Binding-site contacts:
Ligand atom C28 contacts residue ARG350 of chain 1.A at 3.6 Å.
Ligand atom C25 contacts residue ILE150 of chain 1.A at 3.7 Å (hydrophobic).
Ligand atom O3 contacts residue HIS367 of chain 1.A at 2.5 Å (h-bond).
Ligand atom F3 contacts residue LEU182 of chain 1.A at 3.2 Å.
Ligand atom C6 contacts residue HIS367 of chain 1.A at 3.3 Å.
Ligand atom C3 contacts residue LEU172 of chain 1.A at 3.4 Å (hydrophobic).
Ligand atom C7 contacts residue HIS367 of chain 1.A at 3.3 Å.
Ligand atom C15 contacts residue TYR103 of chain 1.A at 3.3 Å (hydrophobic).
Ligand atom C9 contacts residue LEU174 of chain 1.A at 3.7 Å (hydrophobic).
Ligand atom O2 contacts residue TYR103 of chain 1.A at 3.2 Å (h-bond).
Ligand atom C7 contacts residue LYS21 of chain 1.A at 3.3 Å.
Ligand atom C24 contacts residue ILE150 of chain 1.A at 3.6 Å (hydrophobic).
Ligand atom C24 contacts residue GLY193 of chain 1.A at 3.7 Å.
Ligand atom O1 contacts residue LYS178 of chain 1.A at 2.8 Å (salt-bridge).
Ligand atom C23 contacts residue TYR107 of chain 1.A at 3.7 Å (hydrophobic).
Ligand atom C29 contacts residue ARG350 of chain 1.A at 3.4 Å.
Ligand atom C19 contacts residue SER154 of chain 1.A at 3.5 Å.
Ligand atom O4 contacts residue LYS21 of chain 1.A at 3.2 Å (salt-bridge).
Ligand atom F3 contacts residue TYR103 of chain 1.A at 2.8 Å.
Ligand atom O5 contacts residue LEU354 of chain 1.A at 3.0 Å.
Ligand atom O3 contacts residue LYS21 of chain 1.A at 2.6 Å (salt-bridge).
Ligand atom N2 contacts residue TYR103 of chain 1.A at 3.3 Å (h-bond).
Ligand atom C24 contacts residue TYR111 of chain 1.A at 3.6 Å (hydrophobic).
Ligand atom F2 contacts residue SER153 of chain 1.A at 3.2 Å.
Ligand atom O5 contacts residue ARG350 of chain 1.A at 3.3 Å.
Ligand atom C2 contacts residue LYS178 of chain 1.A at 3.7 Å.
Ligand atom C29 contacts residue ASN186 of chain 1.A at 3.7 Å.
Ligand atom C16 contacts residue TYR103 of chain 1.A at 3.5 Å (hydrophobic).
Ligand atom C28 contacts residue MET185 of chain 1.A at 3.4 Å (hydrophobic).
Ligand atom C11 contacts residue ARG350 of chain 1.A at 3.5 Å.
Ligand atom N2 contacts residue LEU182 of chain 1.A at 3.7 Å.
Ligand atom C13 contacts residue ARG350 of chain 1.A at 3.7 Å.
Ligand atom O1 contacts residue LEU172 of chain 1.A at 3.7 Å.
Ligand atom O1 contacts residue SER99 of chain 1.A at 3.7 Å.
Ligand atom C28 contacts residue ALA189 of chain 1.A at 3.7 Å (hydrophobic).
Ligand atom C15 contacts residue LEU182 of chain 1.A at 3.5 Å (hydrophobic).
Ligand atom C21 contacts residue SER153 of chain 1.A at 3.5 Å.
Ligand atom C30 contacts residue TYR103 of chain 1.A at 3.6 Å (hydrophobic).
Ligand atom O7 contacts residue TYR103 of chain 1.A at 2.9 Å (h-bond).
Ligand atom C27 contacts residue SER153 of chain 1.A at 3.5 Å.

Sequence of chain 1.A:
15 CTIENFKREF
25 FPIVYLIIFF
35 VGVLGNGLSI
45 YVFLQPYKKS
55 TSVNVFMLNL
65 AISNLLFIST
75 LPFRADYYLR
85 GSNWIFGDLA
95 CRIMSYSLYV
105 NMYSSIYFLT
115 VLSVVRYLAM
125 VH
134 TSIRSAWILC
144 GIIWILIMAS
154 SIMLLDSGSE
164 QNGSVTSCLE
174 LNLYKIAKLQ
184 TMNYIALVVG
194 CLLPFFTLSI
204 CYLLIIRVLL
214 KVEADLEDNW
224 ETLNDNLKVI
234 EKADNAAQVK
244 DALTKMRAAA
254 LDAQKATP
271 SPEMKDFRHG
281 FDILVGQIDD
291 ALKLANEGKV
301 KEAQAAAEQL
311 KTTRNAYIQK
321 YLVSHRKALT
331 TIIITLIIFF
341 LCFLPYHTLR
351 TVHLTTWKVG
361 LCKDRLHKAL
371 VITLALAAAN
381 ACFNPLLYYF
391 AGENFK

This protein binds this small molecule.
Small molecule (SMILES): O=C(O)CCCN1C[C@@H](C(=O)O)Oc2c(NC(=O)c3ccc(OCCCCOc4cccc(F)c4F)cc3F)cccc21